Sequence of chain 1.C:
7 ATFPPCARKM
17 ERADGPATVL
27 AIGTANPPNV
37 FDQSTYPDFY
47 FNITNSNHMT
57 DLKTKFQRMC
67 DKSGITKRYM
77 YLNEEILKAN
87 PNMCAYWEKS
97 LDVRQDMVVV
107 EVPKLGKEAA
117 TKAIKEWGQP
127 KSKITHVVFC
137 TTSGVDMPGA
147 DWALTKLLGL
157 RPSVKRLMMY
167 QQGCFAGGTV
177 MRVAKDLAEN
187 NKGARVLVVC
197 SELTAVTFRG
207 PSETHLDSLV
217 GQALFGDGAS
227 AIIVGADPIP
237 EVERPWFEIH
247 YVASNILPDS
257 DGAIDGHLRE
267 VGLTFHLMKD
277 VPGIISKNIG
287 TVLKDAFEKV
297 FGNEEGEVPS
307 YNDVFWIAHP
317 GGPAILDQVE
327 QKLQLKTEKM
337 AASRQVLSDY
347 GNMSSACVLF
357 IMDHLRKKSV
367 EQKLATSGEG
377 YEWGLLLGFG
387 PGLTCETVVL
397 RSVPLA

Binding-site contacts:
Ligand atom C8 contacts residue THR203 of chain 1.B at 3.2 Å.
Ligand atom C12 contacts residue SER350 of chain 1.B at 3.9 Å.
Ligand atom C13 contacts residue GLU198 of chain 1.B at 3.6 Å.
Ligand atom C15 contacts residue SER139 of chain 1.B at 3.7 Å.
Ligand atom C7 contacts residue LEU269 of chain 1.B at 3.8 Å (hydrophobic).
Ligand atom C4 contacts residue PHE271 of chain 1.B at 3.5 Å (hydrophobic).
Ligand atom C12 contacts residue THR200 of chain 1.B at 3.9 Å.
Ligand atom C11 contacts residue PHE221 of chain 1.B at 3.3 Å (hydrophobic).
Ligand atom O5 contacts residue PHE271 of chain 1.B at 3.1 Å.
Ligand atom C13 contacts residue GLY222 of chain 1.B at 3.7 Å.
Ligand atom O2 contacts residue THR203 of chain 1.B at 3.5 Å (h-bond).
Ligand atom C1 contacts residue CYS170 of chain 1.B at 3.5 Å (hydrophobic).
Ligand atom O2 contacts residue PHE271 of chain 1.B at 3.5 Å.
Ligand atom O5 contacts residue ASP261 of chain 1.B at 3.6 Å (salt-bridge).
Ligand atom O3 contacts residue ASP223 of chain 1.B at 3.6 Å.
Ligand atom C6 contacts residue PHE221 of chain 1.B at 3.9 Å (hydrophobic).
Ligand atom C12 contacts residue PHE221 of chain 1.B at 3.8 Å (hydrophobic).
Ligand atom O1 contacts residue SER350 of chain 1.B at 3.8 Å.
Ligand atom C11 contacts residue SER350 of chain 1.B at 3.7 Å.
Ligand atom O4 contacts residue CYS170 of chain 1.B at 3.3 Å (h-bond).
Ligand atom O4 contacts residue PRO387 of chain 1.B at 3.2 Å.
Ligand atom O4 contacts residue GLY169 of chain 1.B at 3.8 Å.
Ligand atom C14 contacts residue THR200 of chain 1.B at 3.8 Å.
Ligand atom O3 contacts residue GLY222 of chain 1.B at 2.9 Å (h-bond).
Ligand atom O3 contacts residue GLU198 of chain 1.B at 3.3 Å.
Ligand atom C14 contacts residue SER139 of chain 1.B at 3.3 Å.
Ligand atom C8 contacts residue LEU269 of chain 1.B at 4.0 Å (hydrophobic).
Ligand atom O5 contacts residue THR270 of chain 1.B at 3.9 Å.
Ligand atom O2 contacts residue LEU269 of chain 1.B at 3.7 Å.
Ligand atom C12 contacts residue GLY222 of chain 1.B at 3.7 Å.
Ligand atom C14 contacts residue LEU199 of chain 1.B at 3.2 Å (hydrophobic).
Ligand atom O1 contacts residue PHE221 of chain 1.B at 3.9 Å.
Ligand atom C13 contacts residue LEU199 of chain 1.B at 3.8 Å (hydrophobic).
Ligand atom O3 contacts residue THR200 of chain 1.B at 3.4 Å (h-bond).
Ligand atom C3 contacts residue ILE260 of chain 1.B at 3.9 Å (hydrophobic).
Ligand atom C13 contacts residue THR200 of chain 1.B at 3.7 Å.
Ligand atom C7 contacts residue THR203 of chain 1.B at 3.7 Å.
Ligand atom O5 contacts residue GLY262 of chain 1.B at 3.7 Å.
Ligand atom O3 contacts residue LEU199 of chain 1.B at 3.3 Å (h-bond).
Ligand atom C14 contacts residue GLU198 of chain 1.B at 3.9 Å.

Sequence of chain 1.B:
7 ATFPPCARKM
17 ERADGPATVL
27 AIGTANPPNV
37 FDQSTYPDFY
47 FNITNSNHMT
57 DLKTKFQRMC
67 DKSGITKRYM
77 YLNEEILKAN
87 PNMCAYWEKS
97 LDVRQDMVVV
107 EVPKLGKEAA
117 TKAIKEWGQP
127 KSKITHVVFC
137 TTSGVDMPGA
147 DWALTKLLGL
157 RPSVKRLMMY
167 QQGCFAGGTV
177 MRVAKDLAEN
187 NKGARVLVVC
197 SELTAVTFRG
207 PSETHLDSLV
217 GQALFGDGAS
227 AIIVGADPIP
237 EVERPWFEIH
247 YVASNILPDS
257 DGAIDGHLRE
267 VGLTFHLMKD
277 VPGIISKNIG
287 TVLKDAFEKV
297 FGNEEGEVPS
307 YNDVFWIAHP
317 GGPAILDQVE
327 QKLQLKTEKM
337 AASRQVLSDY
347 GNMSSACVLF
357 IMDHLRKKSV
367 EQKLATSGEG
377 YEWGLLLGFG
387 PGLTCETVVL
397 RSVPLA

This protein binds this small molecule.
Small molecule (SMILES): O=C1C[C@@H](c2ccc(O)cc2)Oc2cc(O)cc(O)c21